This protein binds this small molecule.
Small molecule (SMILES): CC(=O)N[C@H]1[C@H](O[C@H]2[C@H](O)[C@@H](NC(C)=O)CO[C@@H]2CO)O[C@H](CO)[C@@H](O)[C@@H]1O

Binding-site contacts:
Ligand atom O5 contacts residue ARG172 of chain 1.M at 2.8 Å (salt-bridge).
Ligand atom C2 contacts residue ASN177 of chain 1.M at 2.5 Å.
Ligand atom C5 contacts residue ARG172 of chain 1.M at 3.5 Å.
Ligand atom O7 contacts residue ILE174 of chain 1.M at 4.1 Å.
Ligand atom C6 contacts residue ARG172 of chain 1.M at 3.4 Å.
Ligand atom C1 contacts residue ASN177 of chain 1.M at 1.4 Å.
Ligand atom C3 contacts residue ASN177 of chain 1.M at 3.8 Å.
Ligand atom O7 contacts residue ASN177 of chain 1.M at 4.1 Å.
Ligand atom O6 contacts residue VAL155 of chain 1.M at 4.4 Å.
Ligand atom N2 contacts residue ASN177 of chain 1.M at 2.9 Å (h-bond).
Ligand atom C5 contacts residue ILE174 of chain 1.M at 4.4 Å (hydrophobic).
Ligand atom O6 contacts residue ARG172 of chain 1.M at 3.6 Å (salt-bridge).
Ligand atom C6 contacts residue VAL155 of chain 1.M at 4.0 Å (hydrophobic).
Ligand atom C7 contacts residue ASN177 of chain 1.M at 3.7 Å.
Ligand atom C5 contacts residue ASN177 of chain 1.M at 3.7 Å.
Ligand atom C8 contacts residue VAL155 of chain 1.M at 3.7 Å (hydrophobic).
Ligand atom C4 contacts residue ASN177 of chain 1.M at 4.2 Å.
Ligand atom O5 contacts residue ASN177 of chain 1.M at 2.4 Å (h-bond).
Ligand atom C1 contacts residue ARG172 of chain 1.M at 3.7 Å.

Sequence of chain 1.M:
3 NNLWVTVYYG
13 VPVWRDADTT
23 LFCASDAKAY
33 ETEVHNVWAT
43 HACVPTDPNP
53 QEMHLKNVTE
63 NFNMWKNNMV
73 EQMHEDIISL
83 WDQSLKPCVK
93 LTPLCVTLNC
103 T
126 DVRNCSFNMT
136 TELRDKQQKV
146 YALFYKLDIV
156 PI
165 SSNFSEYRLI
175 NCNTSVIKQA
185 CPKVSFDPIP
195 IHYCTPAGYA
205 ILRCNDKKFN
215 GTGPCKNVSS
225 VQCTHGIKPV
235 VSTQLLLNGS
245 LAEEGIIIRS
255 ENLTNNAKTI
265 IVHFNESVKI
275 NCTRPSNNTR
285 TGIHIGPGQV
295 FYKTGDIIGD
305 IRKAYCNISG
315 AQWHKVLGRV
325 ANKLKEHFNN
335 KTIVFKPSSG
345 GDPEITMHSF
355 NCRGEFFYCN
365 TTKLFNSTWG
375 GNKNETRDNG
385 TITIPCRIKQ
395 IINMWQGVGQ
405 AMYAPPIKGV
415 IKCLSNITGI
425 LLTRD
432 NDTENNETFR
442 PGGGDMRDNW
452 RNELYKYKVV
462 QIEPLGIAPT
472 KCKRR